Sequence of chain 1.D:
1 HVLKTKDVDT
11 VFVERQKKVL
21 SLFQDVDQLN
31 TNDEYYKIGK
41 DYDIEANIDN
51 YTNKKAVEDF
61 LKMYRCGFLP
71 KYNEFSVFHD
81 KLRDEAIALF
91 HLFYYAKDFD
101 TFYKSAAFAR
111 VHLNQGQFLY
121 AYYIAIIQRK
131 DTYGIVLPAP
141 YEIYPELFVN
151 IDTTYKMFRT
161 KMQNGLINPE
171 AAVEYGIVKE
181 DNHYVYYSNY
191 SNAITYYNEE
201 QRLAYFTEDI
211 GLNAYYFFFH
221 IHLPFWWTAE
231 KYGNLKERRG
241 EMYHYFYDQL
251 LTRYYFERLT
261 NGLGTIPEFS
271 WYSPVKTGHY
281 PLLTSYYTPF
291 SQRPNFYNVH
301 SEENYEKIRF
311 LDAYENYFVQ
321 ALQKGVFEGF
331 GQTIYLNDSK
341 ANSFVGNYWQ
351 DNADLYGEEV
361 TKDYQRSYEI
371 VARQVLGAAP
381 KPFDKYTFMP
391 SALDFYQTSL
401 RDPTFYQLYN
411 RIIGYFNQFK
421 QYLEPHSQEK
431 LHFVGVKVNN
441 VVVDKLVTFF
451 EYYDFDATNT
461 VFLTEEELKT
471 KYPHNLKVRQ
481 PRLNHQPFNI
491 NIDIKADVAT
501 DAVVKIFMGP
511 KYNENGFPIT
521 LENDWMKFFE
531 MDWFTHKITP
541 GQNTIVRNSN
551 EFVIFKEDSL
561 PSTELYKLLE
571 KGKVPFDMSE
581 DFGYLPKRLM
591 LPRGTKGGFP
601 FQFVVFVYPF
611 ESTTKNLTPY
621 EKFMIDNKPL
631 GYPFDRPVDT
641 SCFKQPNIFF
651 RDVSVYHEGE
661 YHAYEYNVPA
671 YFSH

Binding-site contacts:
Ligand atom O4 contacts residue GLY357 of chain 1.F at 3.5 Å (h-bond).
Ligand atom C2 contacts residue ASN337 of chain 1.D at 2.4 Å.
Ligand atom C3 contacts residue GLY357 of chain 1.F at 3.8 Å.
Ligand atom C5 contacts residue ASN337 of chain 1.D at 3.6 Å.
Ligand atom C3 contacts residue ASN337 of chain 1.D at 3.8 Å.
Ligand atom C4 contacts residue GLY357 of chain 1.F at 4.3 Å.
Ligand atom N2 contacts residue ASN337 of chain 1.D at 2.9 Å (h-bond).
Ligand atom C7 contacts residue ASN337 of chain 1.D at 4.0 Å.
Ligand atom C4 contacts residue ASN337 of chain 1.D at 4.2 Å.
Ligand atom O4 contacts residue GLU358 of chain 1.F at 4.3 Å.
Ligand atom C1 contacts residue ASN337 of chain 1.D at 1.4 Å.
Ligand atom O3 contacts residue GLY357 of chain 1.F at 3.5 Å (h-bond).
Ligand atom O5 contacts residue ASN337 of chain 1.D at 2.3 Å (h-bond).

Sequence of chain 1.F:
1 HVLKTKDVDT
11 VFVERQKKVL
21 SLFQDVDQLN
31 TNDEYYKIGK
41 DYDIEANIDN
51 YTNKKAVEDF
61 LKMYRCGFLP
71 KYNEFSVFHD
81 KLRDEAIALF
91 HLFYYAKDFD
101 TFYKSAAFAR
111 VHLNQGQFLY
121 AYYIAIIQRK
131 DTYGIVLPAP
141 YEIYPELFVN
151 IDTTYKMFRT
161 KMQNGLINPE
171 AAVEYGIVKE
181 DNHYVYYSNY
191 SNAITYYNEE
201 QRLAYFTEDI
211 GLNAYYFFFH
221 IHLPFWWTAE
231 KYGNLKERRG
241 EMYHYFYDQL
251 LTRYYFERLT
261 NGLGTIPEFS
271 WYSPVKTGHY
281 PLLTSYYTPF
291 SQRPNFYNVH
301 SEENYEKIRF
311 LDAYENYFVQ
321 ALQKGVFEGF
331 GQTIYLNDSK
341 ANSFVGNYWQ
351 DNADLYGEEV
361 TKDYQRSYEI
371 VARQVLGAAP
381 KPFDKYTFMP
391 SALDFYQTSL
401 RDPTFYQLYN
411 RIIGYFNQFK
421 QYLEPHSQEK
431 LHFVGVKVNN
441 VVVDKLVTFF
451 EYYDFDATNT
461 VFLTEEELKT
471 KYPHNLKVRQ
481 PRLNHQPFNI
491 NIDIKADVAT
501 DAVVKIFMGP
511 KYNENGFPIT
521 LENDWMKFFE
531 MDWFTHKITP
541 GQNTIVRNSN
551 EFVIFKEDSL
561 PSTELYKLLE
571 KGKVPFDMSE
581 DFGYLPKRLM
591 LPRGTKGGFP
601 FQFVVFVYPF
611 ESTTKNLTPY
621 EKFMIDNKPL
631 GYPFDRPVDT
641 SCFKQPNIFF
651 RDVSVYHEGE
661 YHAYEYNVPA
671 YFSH

A protein and the small-molecule ligand that binds it are described below.
Small molecule (SMILES): CC(=O)N[C@H]1[C@H](O[C@H]2[C@H](O)[C@@H](NC(C)=O)CO[C@@H]2CO)O[C@H](CO)[C@@H](O)[C@@H]1O